Binding-site contacts:
Ligand atom C12 contacts residue SER39 of chain 1.A at 4.3 Å.
Ligand atom C9 contacts residue LEU40 of chain 1.A at 3.7 Å (hydrophobic).
Ligand atom C11 contacts residue SER39 of chain 1.A at 4.1 Å.
Ligand atom C6 contacts residue PHE44 of chain 1.A at 4.0 Å (hydrophobic).
Ligand atom C11 contacts residue LEU40 of chain 1.A at 4.1 Å (hydrophobic).
Ligand atom C7 contacts residue LEU40 of chain 1.A at 4.1 Å (hydrophobic).
Ligand atom C8 contacts residue TRP43 of chain 1.A at 4.2 Å (hydrophobic).
Ligand atom O3 contacts residue TRP43 of chain 1.A at 4.2 Å.
Ligand atom C7 contacts residue TRP43 of chain 1.A at 4.5 Å (hydrophobic).
Ligand atom C11 contacts residue TRP43 of chain 1.A at 3.9 Å (hydrophobic).

A protein and the small-molecule ligand that binds it are described below.
Small molecule (SMILES): COCCO[C@@H](C)CO[C@H](C)CO[C@H](C)COC(C)CO[C@@H](C)CO[C@@H](C)CO[C@H](C)CO[C@H](C)COC[C@H](C)N

Sequence of chain 1.A:
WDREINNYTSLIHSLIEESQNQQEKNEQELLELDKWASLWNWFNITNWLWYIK